This protein binds this small molecule.
Small molecule (SMILES): CC(=O)N[C@H]1[C@H](O[C@H]2[C@H](O)[C@@H](NC(C)=O)CO[C@@H]2CO)O[C@H](CO)[C@@H](O[C@@H]2O[C@H](CO)[C@@H](O)[C@H](O[C@H]3O[C@H](CO)[C@@H](O)[C@H](O)[C@@H]3O)[C@@H]2O)[C@@H]1O

Sequence of chain 2.A:
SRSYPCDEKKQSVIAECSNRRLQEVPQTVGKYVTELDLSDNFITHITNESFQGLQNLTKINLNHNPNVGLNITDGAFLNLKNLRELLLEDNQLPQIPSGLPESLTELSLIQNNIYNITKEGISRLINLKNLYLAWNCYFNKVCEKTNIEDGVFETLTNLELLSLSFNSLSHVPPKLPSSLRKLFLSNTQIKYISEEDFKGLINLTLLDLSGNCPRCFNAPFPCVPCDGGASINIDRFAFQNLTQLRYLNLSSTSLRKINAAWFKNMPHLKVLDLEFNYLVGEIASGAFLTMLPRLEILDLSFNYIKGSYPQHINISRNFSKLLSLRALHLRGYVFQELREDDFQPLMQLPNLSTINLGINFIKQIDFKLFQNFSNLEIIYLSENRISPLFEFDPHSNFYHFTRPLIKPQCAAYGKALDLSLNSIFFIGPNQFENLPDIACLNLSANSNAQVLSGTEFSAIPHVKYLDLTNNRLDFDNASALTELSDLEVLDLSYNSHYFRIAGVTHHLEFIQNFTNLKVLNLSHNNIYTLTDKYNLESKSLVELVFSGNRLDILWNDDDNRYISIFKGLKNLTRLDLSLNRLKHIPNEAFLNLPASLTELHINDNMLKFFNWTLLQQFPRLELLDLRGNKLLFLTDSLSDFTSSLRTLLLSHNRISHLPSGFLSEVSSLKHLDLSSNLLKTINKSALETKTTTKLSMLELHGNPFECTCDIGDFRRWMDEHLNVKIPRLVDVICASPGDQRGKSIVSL

Binding-site contacts:
Ligand atom O7 contacts residue TYR269 of chain 2.A at 3.9 Å.
Ligand atom C5 contacts residue ASN271 of chain 2.A at 3.5 Å.
Ligand atom N2 contacts residue ASN271 of chain 2.A at 3.0 Å (h-bond).
Ligand atom C1 contacts residue HIS442 of chain 2.A at 3.5 Å.
Ligand atom C7 contacts residue ASP230 of chain 2.A at 3.8 Å.
Ligand atom C2 contacts residue ASP230 of chain 2.A at 3.8 Å.
Ligand atom C2 contacts residue ASN444 of chain 2.A at 3.8 Å.
Ligand atom O7 contacts residue LYS204 of chain 2.A at 3.8 Å.
Ligand atom O4 contacts residue PHE206 of chain 2.A at 3.8 Å.
Ligand atom C8 contacts residue SER232 of chain 2.A at 3.5 Å.
Ligand atom O7 contacts residue ASN444 of chain 2.A at 3.1 Å (h-bond).
Ligand atom C8 contacts residue LYS204 of chain 2.A at 3.0 Å.
Ligand atom C1 contacts residue ASP230 of chain 2.A at 3.7 Å.
Ligand atom O7 contacts residue PHE445 of chain 2.A at 2.9 Å (h-bond).
Ligand atom C8 contacts residue SER208 of chain 2.A at 3.2 Å.
Ligand atom O6 contacts residue SER443 of chain 2.A at 3.8 Å.
Ligand atom C6 contacts residue LEU228 of chain 2.A at 3.6 Å (hydrophobic).
Ligand atom C1 contacts residue ASN271 of chain 2.A at 1.4 Å.
Ligand atom O7 contacts residue TYR446 of chain 2.A at 3.4 Å.
Ligand atom O5 contacts residue ASN271 of chain 2.A at 2.2 Å (h-bond).
Ligand atom O6 contacts residue SER443 of chain 2.A at 2.8 Å (h-bond).
Ligand atom C8 contacts residue ASP230 of chain 2.A at 3.6 Å.
Ligand atom C2 contacts residue ASN271 of chain 2.A at 2.4 Å.
Ligand atom C7 contacts residue PHE445 of chain 2.A at 3.8 Å (hydrophobic).
Ligand atom C7 contacts residue LYS204 of chain 2.A at 3.8 Å.
Ligand atom C3 contacts residue ASN271 of chain 2.A at 3.8 Å.
Ligand atom O6 contacts residue HIS442 of chain 2.A at 3.2 Å (h-bond).
Ligand atom O6 contacts residue ASP440 of chain 2.A at 2.5 Å (salt-bridge).
Ligand atom C6 contacts residue SER443 of chain 2.A at 3.3 Å.
Ligand atom C6 contacts residue ASP440 of chain 2.A at 3.3 Å.
Ligand atom C2 contacts residue HIS442 of chain 2.A at 3.2 Å.
Ligand atom C6 contacts residue HIS442 of chain 2.A at 3.7 Å.
Ligand atom C7 contacts residue TYR446 of chain 2.A at 3.9 Å (hydrophobic).
Ligand atom C7 contacts residue ASN271 of chain 2.A at 3.7 Å.
Ligand atom N2 contacts residue ASP230 of chain 2.A at 2.9 Å (salt-bridge).
Ligand atom C6 contacts residue HIS442 of chain 2.A at 3.5 Å.
Ligand atom C8 contacts residue TYR446 of chain 2.A at 3.9 Å (hydrophobic).
Ligand atom O4 contacts residue HIS442 of chain 2.A at 3.6 Å.
Ligand atom C8 contacts residue PHE445 of chain 2.A at 3.7 Å (hydrophobic).
Ligand atom O6 contacts residue ASN444 of chain 2.A at 3.6 Å (h-bond).